A small-molecule ligand and the protein it binds are described below.
Small molecule (SMILES): CC(=O)N[C@H]1[C@H](O[C@H]2[C@H](O)[C@@H](NC(C)=O)CO[C@@H]2CO)O[C@H](CO)[C@@H](O)[C@@H]1O

Sequence of chain 2.A:
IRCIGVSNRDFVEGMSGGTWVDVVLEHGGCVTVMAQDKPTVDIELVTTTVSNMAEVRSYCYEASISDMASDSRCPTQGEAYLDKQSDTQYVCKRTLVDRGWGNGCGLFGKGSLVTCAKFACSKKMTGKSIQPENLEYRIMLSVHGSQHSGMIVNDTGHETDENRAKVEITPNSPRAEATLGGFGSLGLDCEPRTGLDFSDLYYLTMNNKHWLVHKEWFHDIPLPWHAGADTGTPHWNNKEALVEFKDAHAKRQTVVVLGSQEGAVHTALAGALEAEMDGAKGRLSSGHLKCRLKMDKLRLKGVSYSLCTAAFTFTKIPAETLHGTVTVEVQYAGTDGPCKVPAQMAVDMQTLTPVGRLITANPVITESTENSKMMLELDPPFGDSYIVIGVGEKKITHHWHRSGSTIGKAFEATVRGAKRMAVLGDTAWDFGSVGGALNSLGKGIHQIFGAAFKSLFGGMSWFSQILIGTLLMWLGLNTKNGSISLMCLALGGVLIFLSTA

Binding-site contacts:
Ligand atom C7 contacts residue ASN154 of chain 2.A at 1.9 Å.
Ligand atom C3 contacts residue ASN154 of chain 2.A at 4.3 Å.
Ligand atom O7 contacts residue ASN154 of chain 2.A at 1.3 Å (h-bond).
Ligand atom C2 contacts residue ASN154 of chain 2.A at 2.9 Å.
Ligand atom C8 contacts residue ASN154 of chain 2.A at 3.4 Å.
Ligand atom O5 contacts residue THR156 of chain 2.A at 3.9 Å.
Ligand atom O5 contacts residue ASN154 of chain 2.A at 3.7 Å.
Ligand atom C7 contacts residue GLY150 of chain 2.A at 4.5 Å.
Ligand atom N2 contacts residue ASN154 of chain 2.A at 2.2 Å (h-bond).
Ligand atom O7 contacts residue VAL153 of chain 2.A at 2.8 Å (h-bond).
Ligand atom O7 contacts residue THR156 of chain 2.A at 4.2 Å.
Ligand atom C1 contacts residue THR156 of chain 2.A at 4.1 Å.
Ligand atom C6 contacts residue THR156 of chain 2.A at 4.2 Å.
Ligand atom O7 contacts residue GLY150 of chain 2.A at 4.2 Å.
Ligand atom C7 contacts residue VAL153 of chain 2.A at 4.0 Å (hydrophobic).
Ligand atom C5 contacts residue THR156 of chain 2.A at 3.7 Å.
Ligand atom C1 contacts residue ASN154 of chain 2.A at 2.6 Å.
Ligand atom C8 contacts residue GLY150 of chain 2.A at 4.3 Å.